Sequence of chain 1.B:
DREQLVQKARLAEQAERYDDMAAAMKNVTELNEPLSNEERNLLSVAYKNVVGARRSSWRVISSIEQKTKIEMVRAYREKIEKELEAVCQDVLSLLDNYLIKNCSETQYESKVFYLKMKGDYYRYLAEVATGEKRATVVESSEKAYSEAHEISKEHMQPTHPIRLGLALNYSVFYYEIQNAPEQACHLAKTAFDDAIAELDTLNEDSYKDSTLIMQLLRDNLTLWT

Binding-site contacts:
Ligand atom CB contacts residue ASN178 of chain 1.B at 3.7 Å.
Ligand atom O1P contacts residue ARG132 of chain 1.B at 2.8 Å (salt-bridge).
Ligand atom NH2 contacts residue ARG61 of chain 1.B at 3.1 Å (salt-bridge).
Ligand atom CA contacts residue ASN229 of chain 1.B at 3.5 Å.
Ligand atom N contacts residue GLU185 of chain 1.B at 3.2 Å (salt-bridge).
Ligand atom P contacts residue ARG132 of chain 1.B at 3.8 Å.
Ligand atom CB contacts residue TRP233 of chain 1.B at 3.8 Å (hydrophobic).
Ligand atom CA contacts residue ASN178 of chain 1.B at 3.5 Å.
Ligand atom C contacts residue ASN229 of chain 1.B at 3.6 Å.
Ligand atom O3P contacts residue ARG57 of chain 1.B at 3.0 Å (salt-bridge).
Ligand atom N contacts residue LEU177 of chain 1.B at 3.5 Å.
Ligand atom OG contacts residue TRP233 of chain 1.B at 2.9 Å (h-bond).
Ligand atom P contacts residue ARG57 of chain 1.B at 3.7 Å.
Ligand atom C contacts residue ASN229 of chain 1.B at 3.8 Å.
Ligand atom C contacts residue LEU232 of chain 1.B at 3.8 Å (hydrophobic).
Ligand atom O contacts residue VAL181 of chain 1.B at 3.3 Å.
Ligand atom P contacts residue TYR133 of chain 1.B at 3.7 Å.
Ligand atom O2P contacts residue ARG57 of chain 1.B at 2.7 Å (salt-bridge).
Ligand atom O contacts residue ASN229 of chain 1.B at 2.8 Å (h-bond).
Ligand atom OG contacts residue GLY174 of chain 1.B at 3.4 Å (h-bond).
Ligand atom C contacts residue ASN178 of chain 1.B at 3.6 Å.
Ligand atom CA contacts residue ASN229 of chain 1.B at 3.7 Å.
Ligand atom NE contacts residue ARG61 of chain 1.B at 3.6 Å (salt-bridge).
Ligand atom OG contacts residue TYR184 of chain 1.B at 3.8 Å.
Ligand atom O contacts residue LEU177 of chain 1.B at 3.5 Å.
Ligand atom CB contacts residue GLU185 of chain 1.B at 3.4 Å.
Ligand atom CB contacts residue ASN229 of chain 1.B at 3.7 Å.
Ligand atom O1P contacts residue TYR133 of chain 1.B at 2.5 Å (h-bond).
Ligand atom O3P contacts residue ARG132 of chain 1.B at 2.8 Å (salt-bridge).
Ligand atom C contacts residue LEU177 of chain 1.B at 3.6 Å (hydrophobic).
Ligand atom OG contacts residue GLU185 of chain 1.B at 2.5 Å (salt-bridge).
Ligand atom OG contacts residue ASN178 of chain 1.B at 3.2 Å (h-bond).
Ligand atom CB contacts residue ASN178 of chain 1.B at 3.3 Å.
Ligand atom CD1 contacts residue LEU225 of chain 1.B at 3.6 Å (hydrophobic).
Ligand atom N contacts residue ASN229 of chain 1.B at 2.8 Å (h-bond).
Ligand atom CB contacts residue ASN229 of chain 1.B at 3.7 Å.
Ligand atom O contacts residue LEU232 of chain 1.B at 3.7 Å.
Ligand atom CZ contacts residue ARG61 of chain 1.B at 3.5 Å.
Ligand atom N contacts residue ASN178 of chain 1.B at 2.9 Å (h-bond).
Ligand atom NH1 contacts residue ARG61 of chain 1.B at 3.7 Å.

The protein below binds the small molecule below.
Small molecule (SMILES): CC(C)C[C@H](NC(=O)[C@H](CO)NC(=O)[C@@H](N)CCCN=C(N)N)C(=O)N[C@@H](COP(=O)(O)O)C(=O)N[C@H](C=O)CO